Sequence of chain 1.B:
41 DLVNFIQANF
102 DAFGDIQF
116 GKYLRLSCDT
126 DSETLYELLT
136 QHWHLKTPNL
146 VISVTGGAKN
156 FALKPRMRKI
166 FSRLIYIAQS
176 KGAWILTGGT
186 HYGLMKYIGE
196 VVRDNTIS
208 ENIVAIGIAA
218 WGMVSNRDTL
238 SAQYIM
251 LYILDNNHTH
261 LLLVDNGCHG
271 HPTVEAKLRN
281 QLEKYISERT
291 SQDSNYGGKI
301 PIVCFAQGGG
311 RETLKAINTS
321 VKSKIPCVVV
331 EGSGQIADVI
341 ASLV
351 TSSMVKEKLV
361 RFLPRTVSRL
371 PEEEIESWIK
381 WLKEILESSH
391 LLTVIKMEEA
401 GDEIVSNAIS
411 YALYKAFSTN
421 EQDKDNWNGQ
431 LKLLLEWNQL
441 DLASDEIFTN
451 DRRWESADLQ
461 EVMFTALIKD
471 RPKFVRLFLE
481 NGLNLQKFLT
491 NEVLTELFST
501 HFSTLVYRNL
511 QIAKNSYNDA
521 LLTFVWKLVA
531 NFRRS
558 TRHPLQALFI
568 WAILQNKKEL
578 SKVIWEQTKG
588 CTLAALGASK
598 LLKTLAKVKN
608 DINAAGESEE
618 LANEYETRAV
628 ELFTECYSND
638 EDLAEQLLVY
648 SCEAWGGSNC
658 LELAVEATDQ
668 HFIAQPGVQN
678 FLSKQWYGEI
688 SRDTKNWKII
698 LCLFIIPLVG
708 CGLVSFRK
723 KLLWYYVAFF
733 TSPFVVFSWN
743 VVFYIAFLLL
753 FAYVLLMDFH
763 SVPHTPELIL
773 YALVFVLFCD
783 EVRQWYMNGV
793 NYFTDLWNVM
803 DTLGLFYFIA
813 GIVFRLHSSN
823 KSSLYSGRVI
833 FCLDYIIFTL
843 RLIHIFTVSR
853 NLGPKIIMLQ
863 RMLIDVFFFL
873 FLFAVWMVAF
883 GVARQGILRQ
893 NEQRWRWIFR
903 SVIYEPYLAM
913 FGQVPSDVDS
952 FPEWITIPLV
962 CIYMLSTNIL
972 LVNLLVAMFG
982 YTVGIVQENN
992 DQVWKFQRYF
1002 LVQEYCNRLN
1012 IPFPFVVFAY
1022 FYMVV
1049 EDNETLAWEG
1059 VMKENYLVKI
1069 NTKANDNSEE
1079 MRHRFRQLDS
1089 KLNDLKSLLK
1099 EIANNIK

Sequence of chain 1.A:
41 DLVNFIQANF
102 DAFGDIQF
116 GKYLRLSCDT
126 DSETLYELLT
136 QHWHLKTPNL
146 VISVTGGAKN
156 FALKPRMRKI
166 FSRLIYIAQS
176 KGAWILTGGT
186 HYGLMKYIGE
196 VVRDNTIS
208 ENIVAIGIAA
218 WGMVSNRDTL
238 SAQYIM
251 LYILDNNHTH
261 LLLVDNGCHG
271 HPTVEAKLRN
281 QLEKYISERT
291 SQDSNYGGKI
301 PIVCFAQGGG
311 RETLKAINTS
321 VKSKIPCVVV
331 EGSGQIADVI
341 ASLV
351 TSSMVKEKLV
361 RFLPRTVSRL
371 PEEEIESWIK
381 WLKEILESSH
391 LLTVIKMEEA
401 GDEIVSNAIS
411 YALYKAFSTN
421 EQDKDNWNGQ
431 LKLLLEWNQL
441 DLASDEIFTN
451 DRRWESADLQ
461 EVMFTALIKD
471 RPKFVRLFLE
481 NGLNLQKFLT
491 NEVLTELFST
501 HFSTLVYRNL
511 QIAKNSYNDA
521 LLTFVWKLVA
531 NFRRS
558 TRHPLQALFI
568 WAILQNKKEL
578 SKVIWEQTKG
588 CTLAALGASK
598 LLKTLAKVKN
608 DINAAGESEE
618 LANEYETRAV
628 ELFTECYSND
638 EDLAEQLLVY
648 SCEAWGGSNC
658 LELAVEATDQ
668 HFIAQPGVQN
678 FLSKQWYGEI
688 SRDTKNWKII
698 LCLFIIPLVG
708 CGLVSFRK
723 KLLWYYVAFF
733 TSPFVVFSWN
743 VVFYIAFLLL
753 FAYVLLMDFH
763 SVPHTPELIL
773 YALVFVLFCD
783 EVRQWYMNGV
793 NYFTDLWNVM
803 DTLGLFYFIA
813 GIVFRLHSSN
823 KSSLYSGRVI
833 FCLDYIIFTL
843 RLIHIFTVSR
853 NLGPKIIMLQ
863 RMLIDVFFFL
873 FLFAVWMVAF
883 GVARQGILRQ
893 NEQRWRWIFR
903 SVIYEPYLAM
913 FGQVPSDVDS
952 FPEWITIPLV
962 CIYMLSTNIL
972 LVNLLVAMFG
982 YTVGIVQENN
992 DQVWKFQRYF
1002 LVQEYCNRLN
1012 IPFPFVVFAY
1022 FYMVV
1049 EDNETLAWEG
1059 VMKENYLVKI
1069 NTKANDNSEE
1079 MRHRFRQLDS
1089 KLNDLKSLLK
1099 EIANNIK

Binding-site contacts:
Ligand atom O41 contacts residue LYS606 of chain 1.B at 2.7 Å (salt-bridge).
Ligand atom C6 contacts residue ASN693 of chain 1.A at 3.8 Å.
Ligand atom O4 contacts residue ARG852 of chain 1.A at 3.1 Å (salt-bridge).
Ligand atom C1C contacts residue SER851 of chain 1.A at 3.7 Å.
Ligand atom O42 contacts residue ARG852 of chain 1.A at 3.6 Å (salt-bridge).
Ligand atom O3C contacts residue SER851 of chain 1.A at 3.5 Å.
Ligand atom C6 contacts residue TYR684 of chain 1.A at 3.8 Å (hydrophobic).
Ligand atom C3 contacts residue ARG852 of chain 1.A at 3.4 Å.
Ligand atom O11 contacts residue SER851 of chain 1.A at 3.6 Å.
Ligand atom O3 contacts residue ARG852 of chain 1.A at 3.8 Å.
Ligand atom O11 contacts residue ASN853 of chain 1.A at 3.7 Å.
Ligand atom P5 contacts residue ARG689 of chain 1.A at 3.6 Å.
Ligand atom O1 contacts residue ASN693 of chain 1.A at 3.4 Å (h-bond).
Ligand atom C3A contacts residue ILE697 of chain 1.A at 4.0 Å (hydrophobic).
Ligand atom O2 contacts residue ASN693 of chain 1.A at 3.6 Å (h-bond).
Ligand atom O52 contacts residue SER680 of chain 1.A at 3.9 Å.
Ligand atom O6 contacts residue TYR684 of chain 1.A at 3.1 Å (h-bond).
Ligand atom P5 contacts residue LYS606 of chain 1.B at 4.0 Å.
Ligand atom O53 contacts residue ARG689 of chain 1.A at 3.1 Å (salt-bridge).
Ligand atom P4 contacts residue LYS606 of chain 1.B at 3.9 Å.
Ligand atom O1A contacts residue ILE697 of chain 1.A at 3.9 Å.
Ligand atom O11 contacts residue ARG852 of chain 1.A at 2.9 Å (salt-bridge).
Ligand atom C5A contacts residue VAL743 of chain 1.A at 3.9 Å (hydrophobic).
Ligand atom P4 contacts residue ARG852 of chain 1.A at 4.0 Å.
Ligand atom C8B contacts residue PHE873 of chain 1.B at 3.9 Å (hydrophobic).
Ligand atom C7B contacts residue ILE747 of chain 1.A at 3.8 Å (hydrophobic).
Ligand atom C6B contacts residue PHE873 of chain 1.B at 4.0 Å (hydrophobic).
Ligand atom C3C contacts residue SER851 of chain 1.A at 3.7 Å.
Ligand atom O52 contacts residue LYS606 of chain 1.B at 3.8 Å.
Ligand atom O51 contacts residue ARG999 of chain 1.A at 2.6 Å (salt-bridge).
Ligand atom C7A contacts residue VAL744 of chain 1.A at 3.5 Å (hydrophobic).
Ligand atom O51 contacts residue SER680 of chain 1.A at 3.3 Å (h-bond).
Ligand atom O12 contacts residue ASN853 of chain 1.A at 3.7 Å.
Ligand atom O1A contacts residue PHE736 of chain 1.A at 3.0 Å.
Ligand atom C5A contacts residue SER740 of chain 1.A at 3.4 Å.
Ligand atom C2C contacts residue SER851 of chain 1.A at 3.7 Å.
Ligand atom O5 contacts residue LYS606 of chain 1.B at 3.5 Å (salt-bridge).
Ligand atom C6B contacts residue PHE848 of chain 1.A at 3.5 Å (hydrophobic).
Ligand atom C7B contacts residue PHE873 of chain 1.B at 4.0 Å (hydrophobic).
Ligand atom O52 contacts residue ARG689 of chain 1.A at 2.4 Å (salt-bridge).

A small-molecule ligand and the protein it binds are described below.
Small molecule (SMILES): CCCCCCCC(=O)OC[C@H](COP(=O)(O)O[C@@H]1[C@H](O)[C@H](O)[C@@H](OP(=O)(O)O)[C@H](OP(=O)(O)O)[C@H]1O)OC(=O)CCCCCCC